Sequence of chain 1.AA:
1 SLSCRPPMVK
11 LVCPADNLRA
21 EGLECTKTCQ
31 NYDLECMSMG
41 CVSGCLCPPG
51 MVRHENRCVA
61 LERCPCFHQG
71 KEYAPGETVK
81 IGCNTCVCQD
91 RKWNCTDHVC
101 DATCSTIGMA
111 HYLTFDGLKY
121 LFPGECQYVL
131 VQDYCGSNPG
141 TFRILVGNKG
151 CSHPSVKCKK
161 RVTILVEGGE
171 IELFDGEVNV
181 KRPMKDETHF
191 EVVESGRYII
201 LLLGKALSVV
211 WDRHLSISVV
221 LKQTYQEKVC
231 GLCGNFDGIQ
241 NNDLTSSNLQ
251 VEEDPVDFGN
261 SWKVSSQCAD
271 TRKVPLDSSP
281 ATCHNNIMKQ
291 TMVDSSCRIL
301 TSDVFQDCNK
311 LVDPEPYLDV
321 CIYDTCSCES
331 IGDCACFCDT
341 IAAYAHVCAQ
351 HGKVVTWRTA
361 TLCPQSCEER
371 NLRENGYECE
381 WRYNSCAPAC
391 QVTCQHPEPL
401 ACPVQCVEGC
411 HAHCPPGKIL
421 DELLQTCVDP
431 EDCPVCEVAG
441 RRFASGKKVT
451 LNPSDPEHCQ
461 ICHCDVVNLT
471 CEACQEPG

Binding-site contacts:
Ligand atom C5 contacts residue ASN94 of chain 1.AA at 3.5 Å.
Ligand atom C7 contacts residue ASN94 of chain 1.AA at 3.1 Å.
Ligand atom N2 contacts residue ASN94 of chain 1.AA at 2.8 Å (h-bond).
Ligand atom C3 contacts residue ASN94 of chain 1.AA at 3.7 Å.
Ligand atom C8 contacts residue ASN94 of chain 1.AA at 4.3 Å.
Ligand atom C2 contacts residue ASN94 of chain 1.AA at 2.3 Å.
Ligand atom O5 contacts residue GLN89 of chain 1.AA at 4.0 Å.
Ligand atom C4 contacts residue ASN94 of chain 1.AA at 4.1 Å.
Ligand atom O7 contacts residue GLN89 of chain 1.AA at 3.6 Å.
Ligand atom C1 contacts residue ASN94 of chain 1.AA at 1.4 Å.
Ligand atom C1 contacts residue GLN89 of chain 1.AA at 4.2 Å.
Ligand atom O7 contacts residue ASN94 of chain 1.AA at 3.1 Å (h-bond).
Ligand atom C7 contacts residue GLN89 of chain 1.AA at 4.5 Å.
Ligand atom O5 contacts residue ASN94 of chain 1.AA at 2.3 Å (h-bond).

A protein and the small-molecule ligand that binds it are described below.
Small molecule (SMILES): CC(=O)N[C@@H]1[C@@H](O)[C@H](O)[C@@H](CO)O[C@H]1O